Binding-site contacts:
Ligand atom C1 contacts residue ASN167 of chain 1.C at 1.4 Å.
Ligand atom C7 contacts residue ASN167 of chain 1.C at 3.1 Å.
Ligand atom N2 contacts residue ASN167 of chain 1.C at 3.0 Å (h-bond).
Ligand atom C4 contacts residue ASN167 of chain 1.C at 4.2 Å.
Ligand atom O5 contacts residue ARG162 of chain 1.C at 4.3 Å.
Ligand atom O5 contacts residue ASN167 of chain 1.C at 2.3 Å (h-bond).
Ligand atom C8 contacts residue THR168 of chain 1.C at 4.4 Å.
Ligand atom C2 contacts residue ASN167 of chain 1.C at 2.5 Å.
Ligand atom C3 contacts residue ASN167 of chain 1.C at 3.8 Å.
Ligand atom C6 contacts residue ARG162 of chain 1.C at 3.3 Å.
Ligand atom C5 contacts residue ASN167 of chain 1.C at 3.6 Å.
Ligand atom C8 contacts residue ASN167 of chain 1.C at 3.9 Å.
Ligand atom O6 contacts residue ARG162 of chain 1.C at 2.4 Å (salt-bridge).
Ligand atom O7 contacts residue ASN167 of chain 1.C at 2.9 Å (h-bond).
Ligand atom O6 contacts residue ASN167 of chain 1.C at 4.4 Å.

Sequence of chain 1.C:
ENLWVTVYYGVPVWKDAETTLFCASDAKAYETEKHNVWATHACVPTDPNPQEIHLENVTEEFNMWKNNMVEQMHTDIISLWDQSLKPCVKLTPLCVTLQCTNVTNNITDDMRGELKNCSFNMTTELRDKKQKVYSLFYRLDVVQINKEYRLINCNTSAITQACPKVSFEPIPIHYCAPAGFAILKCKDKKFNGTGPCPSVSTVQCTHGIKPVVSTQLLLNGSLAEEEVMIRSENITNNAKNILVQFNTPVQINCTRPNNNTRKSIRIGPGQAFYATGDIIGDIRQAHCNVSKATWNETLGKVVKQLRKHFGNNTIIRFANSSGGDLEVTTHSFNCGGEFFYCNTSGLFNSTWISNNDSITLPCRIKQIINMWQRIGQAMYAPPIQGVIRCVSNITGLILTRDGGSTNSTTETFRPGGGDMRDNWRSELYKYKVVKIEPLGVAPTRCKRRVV

This protein binds this small molecule.
Small molecule (SMILES): CC(=O)N[C@H]1[C@H](O[C@H]2[C@H](O)[C@@H](NC(C)=O)CO[C@@H]2CO)O[C@H](CO)[C@@H](O)[C@@H]1O